Binding-site contacts:
Ligand atom C3 contacts residue VAL143 of chain 1.C at 3.6 Å (hydrophobic).
Ligand atom C5 contacts residue GLY7 of chain 1.C at 4.0 Å.
Ligand atom C3 contacts residue MET129 of chain 1.C at 4.0 Å (hydrophobic).
Ligand atom O1 contacts residue TYR125 of chain 1.C at 2.6 Å (h-bond).
Ligand atom C7 contacts residue VAL40 of chain 1.C at 3.8 Å (hydrophobic).
Ligand atom C4 contacts residue PHE5 of chain 1.C at 3.7 Å (hydrophobic).
Ligand atom C9 contacts residue TYR125 of chain 1.C at 3.8 Å (hydrophobic).
Ligand atom C5 contacts residue ASP132 of chain 1.C at 4.0 Å.
Ligand atom C1 contacts residue GLY7 of chain 1.C at 3.6 Å.
Ligand atom C10 contacts residue GLN147 of chain 1.C at 3.4 Å.
Ligand atom N1 contacts residue MET129 of chain 1.C at 3.7 Å.
Ligand atom C3 contacts residue VAL141 of chain 1.C at 3.6 Å (hydrophobic).
Ligand atom C2 contacts residue GLY7 of chain 1.C at 3.4 Å.
Ligand atom O1 contacts residue MET129 of chain 1.C at 3.5 Å (h-bond).
Ligand atom C2 contacts residue VAL143 of chain 1.C at 4.0 Å (hydrophobic).
Ligand atom N1 contacts residue VAL40 of chain 1.C at 3.8 Å.
Ligand atom C8 contacts residue GLY7 of chain 1.C at 3.7 Å.
Ligand atom O1 contacts residue GLN147 of chain 1.C at 3.2 Å (h-bond).
Ligand atom C9 contacts residue GLY7 of chain 1.C at 3.5 Å.
Ligand atom N1 contacts residue ASP132 of chain 1.C at 2.9 Å (salt-bridge).
Ligand atom C3 contacts residue GLY7 of chain 1.C at 3.5 Å.
Ligand atom C4 contacts residue ILE133 of chain 1.C at 3.7 Å (hydrophobic).
Ligand atom N1 contacts residue HIS43 of chain 1.C at 3.6 Å.
Ligand atom C10 contacts residue TYR125 of chain 1.C at 3.5 Å (hydrophobic).
Ligand atom C7 contacts residue ASP132 of chain 1.C at 3.9 Å.
Ligand atom C7 contacts residue HIS43 of chain 1.C at 3.4 Å.
Ligand atom C6 contacts residue GLY7 of chain 1.C at 4.0 Å.
Ligand atom C5 contacts residue MET129 of chain 1.C at 4.0 Å (hydrophobic).
Ligand atom C4 contacts residue SER6 of chain 1.C at 3.6 Å.
Ligand atom C6 contacts residue MET129 of chain 1.C at 3.7 Å (hydrophobic).
Ligand atom C5 contacts residue ILE133 of chain 1.C at 3.8 Å (hydrophobic).
Ligand atom C6 contacts residue ASP132 of chain 1.C at 3.9 Å.
Ligand atom C4 contacts residue VAL141 of chain 1.C at 3.5 Å (hydrophobic).
Ligand atom C10 contacts residue ATP1 of chain 1.I at 3.8 Å.
Ligand atom C5 contacts residue PHE5 of chain 1.C at 3.6 Å (hydrophobic).
Ligand atom C3 contacts residue SER6 of chain 1.C at 3.5 Å.
Ligand atom C1 contacts residue MET129 of chain 1.C at 4.0 Å (hydrophobic).
Ligand atom C2 contacts residue MET129 of chain 1.C at 3.9 Å (hydrophobic).
Ligand atom C4 contacts residue GLY7 of chain 1.C at 3.8 Å.
Ligand atom C9 contacts residue ATP1 of chain 1.I at 4.0 Å.

This small molecule binds to this protein.
Small molecule (SMILES): OCCc1c[nH]c2ccccc12

Sequence of chain 1.C:
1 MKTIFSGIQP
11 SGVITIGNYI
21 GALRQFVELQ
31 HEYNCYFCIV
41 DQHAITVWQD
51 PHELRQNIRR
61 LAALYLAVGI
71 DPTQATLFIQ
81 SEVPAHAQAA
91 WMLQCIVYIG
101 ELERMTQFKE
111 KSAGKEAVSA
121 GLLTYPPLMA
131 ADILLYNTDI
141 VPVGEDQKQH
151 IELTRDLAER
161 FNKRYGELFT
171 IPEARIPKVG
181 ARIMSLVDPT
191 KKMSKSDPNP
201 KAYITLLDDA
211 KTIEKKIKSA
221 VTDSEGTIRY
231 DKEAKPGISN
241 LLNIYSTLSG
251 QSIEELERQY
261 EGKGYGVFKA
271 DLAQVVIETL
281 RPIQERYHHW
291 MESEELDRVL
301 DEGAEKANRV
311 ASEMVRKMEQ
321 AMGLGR